Sequence of chain 1.A:
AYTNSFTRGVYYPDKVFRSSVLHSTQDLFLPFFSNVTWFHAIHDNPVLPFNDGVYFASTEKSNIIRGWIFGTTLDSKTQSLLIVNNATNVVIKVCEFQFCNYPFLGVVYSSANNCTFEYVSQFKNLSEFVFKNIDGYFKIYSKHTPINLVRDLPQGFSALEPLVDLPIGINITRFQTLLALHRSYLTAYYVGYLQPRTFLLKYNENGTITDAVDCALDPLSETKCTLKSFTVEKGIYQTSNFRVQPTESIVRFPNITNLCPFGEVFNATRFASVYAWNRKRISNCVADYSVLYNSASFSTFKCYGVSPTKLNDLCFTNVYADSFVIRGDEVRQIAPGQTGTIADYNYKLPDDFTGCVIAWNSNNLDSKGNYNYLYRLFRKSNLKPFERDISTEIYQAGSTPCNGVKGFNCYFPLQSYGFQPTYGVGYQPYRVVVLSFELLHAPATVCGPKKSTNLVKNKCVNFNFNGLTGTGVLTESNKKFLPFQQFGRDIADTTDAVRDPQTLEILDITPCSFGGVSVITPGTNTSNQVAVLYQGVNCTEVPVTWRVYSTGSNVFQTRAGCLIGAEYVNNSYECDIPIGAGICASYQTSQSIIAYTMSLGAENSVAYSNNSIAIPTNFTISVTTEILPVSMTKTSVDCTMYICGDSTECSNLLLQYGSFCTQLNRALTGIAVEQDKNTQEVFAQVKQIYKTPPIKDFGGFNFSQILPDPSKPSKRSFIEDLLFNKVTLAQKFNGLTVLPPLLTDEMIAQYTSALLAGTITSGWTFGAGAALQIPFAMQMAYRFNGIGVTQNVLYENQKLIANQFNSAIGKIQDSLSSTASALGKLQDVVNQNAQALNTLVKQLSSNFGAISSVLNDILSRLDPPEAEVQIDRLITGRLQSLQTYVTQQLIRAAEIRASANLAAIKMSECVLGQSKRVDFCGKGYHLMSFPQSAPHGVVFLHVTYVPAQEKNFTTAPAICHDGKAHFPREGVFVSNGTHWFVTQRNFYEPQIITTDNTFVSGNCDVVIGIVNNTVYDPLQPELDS

A protein and the small-molecule ligand that binds it are described below.
Small molecule (SMILES): CC(=O)N[C@@H]1[C@@H](O)[C@H](O)[C@@H](CO)O[C@H]1O

Sequence of chain 1.B:
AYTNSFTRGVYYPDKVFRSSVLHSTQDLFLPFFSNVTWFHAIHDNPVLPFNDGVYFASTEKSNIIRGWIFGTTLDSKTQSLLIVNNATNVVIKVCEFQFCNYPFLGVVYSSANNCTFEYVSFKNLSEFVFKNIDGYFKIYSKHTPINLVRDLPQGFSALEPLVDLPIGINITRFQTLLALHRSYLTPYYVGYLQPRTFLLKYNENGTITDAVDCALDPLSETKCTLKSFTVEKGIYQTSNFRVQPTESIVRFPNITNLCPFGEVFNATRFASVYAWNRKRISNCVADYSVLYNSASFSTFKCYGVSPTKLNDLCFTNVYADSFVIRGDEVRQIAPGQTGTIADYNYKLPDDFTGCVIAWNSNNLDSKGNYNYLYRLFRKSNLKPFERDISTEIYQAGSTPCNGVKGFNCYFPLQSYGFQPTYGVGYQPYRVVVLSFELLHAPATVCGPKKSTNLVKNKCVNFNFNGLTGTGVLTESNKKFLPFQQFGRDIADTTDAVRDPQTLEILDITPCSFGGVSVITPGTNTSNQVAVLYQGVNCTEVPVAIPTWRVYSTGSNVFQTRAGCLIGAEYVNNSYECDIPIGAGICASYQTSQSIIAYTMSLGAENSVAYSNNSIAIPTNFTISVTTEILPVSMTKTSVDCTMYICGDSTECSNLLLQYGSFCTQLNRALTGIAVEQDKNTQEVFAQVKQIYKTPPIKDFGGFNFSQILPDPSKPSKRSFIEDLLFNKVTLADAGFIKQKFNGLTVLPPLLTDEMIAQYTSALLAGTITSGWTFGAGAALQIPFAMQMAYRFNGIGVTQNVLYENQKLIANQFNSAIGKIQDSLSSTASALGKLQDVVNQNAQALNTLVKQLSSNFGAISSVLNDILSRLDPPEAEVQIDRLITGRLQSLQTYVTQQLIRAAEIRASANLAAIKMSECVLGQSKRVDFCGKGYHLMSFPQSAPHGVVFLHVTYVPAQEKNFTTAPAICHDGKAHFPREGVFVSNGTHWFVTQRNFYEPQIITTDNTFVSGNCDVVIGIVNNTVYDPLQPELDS

Binding-site contacts:
Ligand atom O7 contacts residue ASN282 of chain 1.B at 3.6 Å.
Ligand atom C2 contacts residue ASN282 of chain 1.B at 2.5 Å.
Ligand atom O5 contacts residue ASN282 of chain 1.B at 2.4 Å (h-bond).
Ligand atom C4 contacts residue ASN282 of chain 1.B at 3.3 Å.
Ligand atom O6 contacts residue ASN282 of chain 1.B at 4.3 Å.
Ligand atom C7 contacts residue THR284 of chain 1.B at 3.5 Å.
Ligand atom C3 contacts residue ASN282 of chain 1.B at 3.1 Å.
Ligand atom C8 contacts residue THR284 of chain 1.B at 3.7 Å.
Ligand atom N2 contacts residue ASN282 of chain 1.B at 3.7 Å.
Ligand atom C5 contacts residue ASN282 of chain 1.B at 3.4 Å.
Ligand atom C6 contacts residue ASN282 of chain 1.B at 4.4 Å.
Ligand atom C1 contacts residue ASN282 of chain 1.B at 1.5 Å.
Ligand atom O3 contacts residue ASN282 of chain 1.B at 3.2 Å (h-bond).
Ligand atom O7 contacts residue THR284 of chain 1.B at 2.8 Å (h-bond).
Ligand atom C7 contacts residue ASN282 of chain 1.B at 4.3 Å.
Ligand atom C1 contacts residue GLU281 of chain 1.B at 4.3 Å.
Ligand atom O3 contacts residue LYS558 of chain 1.A at 4.0 Å.